Sequence of chain 2.A:
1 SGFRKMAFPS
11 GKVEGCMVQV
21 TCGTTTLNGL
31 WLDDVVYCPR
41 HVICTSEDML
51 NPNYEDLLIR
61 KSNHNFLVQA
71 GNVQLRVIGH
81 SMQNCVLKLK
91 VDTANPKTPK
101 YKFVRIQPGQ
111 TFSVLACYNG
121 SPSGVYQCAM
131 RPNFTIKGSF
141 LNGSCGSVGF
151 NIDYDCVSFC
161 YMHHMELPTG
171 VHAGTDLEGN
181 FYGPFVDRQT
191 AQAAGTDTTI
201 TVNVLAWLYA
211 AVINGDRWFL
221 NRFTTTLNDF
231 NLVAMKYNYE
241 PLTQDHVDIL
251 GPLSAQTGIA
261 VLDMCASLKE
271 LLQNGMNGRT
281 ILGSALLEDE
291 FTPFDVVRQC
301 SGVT

A small-molecule ligand and the protein it binds are described below.
Small molecule (SMILES): CC(=O)N1CCCN(Cc2ccccc2C)CC1

Binding-site contacts:
Ligand atom C13 contacts residue GLY143 of chain 2.A at 3.5 Å.
Ligand atom C2 contacts residue ARG188 of chain 2.A at 4.1 Å.
Ligand atom C6 contacts residue MET49 of chain 2.A at 3.8 Å (hydrophobic).
Ligand atom C1 contacts residue HIS164 of chain 2.A at 4.2 Å.
Ligand atom C7 contacts residue MET49 of chain 2.A at 4.2 Å (hydrophobic).
Ligand atom C14 contacts residue SER144 of chain 2.A at 4.0 Å.
Ligand atom C4 contacts residue GLN189 of chain 2.A at 3.5 Å.
Ligand atom C11 contacts residue CYS145 of chain 2.A at 4.2 Å (hydrophobic).
Ligand atom C7 contacts residue HIS41 of chain 2.A at 3.9 Å.
Ligand atom C5 contacts residue GLN189 of chain 2.A at 4.0 Å.
Ligand atom C3 contacts residue ARG188 of chain 2.A at 3.8 Å.
Ligand atom C8 contacts residue HIS41 of chain 2.A at 4.2 Å.
Ligand atom N1 contacts residue CYS145 of chain 2.A at 3.5 Å (h-bond).
Ligand atom C8 contacts residue HIS164 of chain 2.A at 3.7 Å.
Ligand atom C10 contacts residue ASN142 of chain 2.A at 3.8 Å.
Ligand atom C contacts residue MET49 of chain 2.A at 3.5 Å (hydrophobic).
Ligand atom O contacts residue ASN142 of chain 2.A at 3.9 Å.
Ligand atom C contacts residue HIS164 of chain 2.A at 3.4 Å.
Ligand atom O contacts residue CYS145 of chain 2.A at 3.0 Å (h-bond).
Ligand atom C9 contacts residue CYS145 of chain 2.A at 4.2 Å (hydrophobic).
Ligand atom C14 contacts residue CYS145 of chain 2.A at 1.8 Å (hydrophobic).
Ligand atom C14 contacts residue HIS163 of chain 2.A at 4.0 Å.
Ligand atom O contacts residue GLY143 of chain 2.A at 2.8 Å (h-bond).
Ligand atom C2 contacts residue MET49 of chain 2.A at 3.6 Å (hydrophobic).
Ligand atom C8 contacts residue CYS145 of chain 2.A at 3.8 Å (hydrophobic).
Ligand atom C13 contacts residue CYS145 of chain 2.A at 2.8 Å (hydrophobic).
Ligand atom C contacts residue HIS41 of chain 2.A at 3.1 Å.
Ligand atom N1 contacts residue GLY143 of chain 2.A at 4.0 Å.
Ligand atom C2 contacts residue MET165 of chain 2.A at 4.1 Å (hydrophobic).
Ligand atom O contacts residue SER144 of chain 2.A at 3.2 Å (h-bond).
Ligand atom C3 contacts residue MET49 of chain 2.A at 4.3 Å (hydrophobic).
Ligand atom N1 contacts residue ASN142 of chain 2.A at 4.3 Å.
Ligand atom C13 contacts residue SER144 of chain 2.A at 4.0 Å.
Ligand atom C3 contacts residue GLN189 of chain 2.A at 3.7 Å.
Ligand atom N contacts residue HIS41 of chain 2.A at 4.3 Å.
Ligand atom C14 contacts residue HIS164 of chain 2.A at 4.2 Å.
Ligand atom C11 contacts residue HIS41 of chain 2.A at 4.0 Å.
Ligand atom C10 contacts residue CYS145 of chain 2.A at 4.3 Å (hydrophobic).
Ligand atom C5 contacts residue MET49 of chain 2.A at 4.0 Å (hydrophobic).
Ligand atom C1 contacts residue MET49 of chain 2.A at 3.4 Å (hydrophobic).